Binding-site contacts:
Ligand atom C1 contacts residue GLU133 of chain 9.A at 4.5 Å.
Ligand atom C4 contacts residue GLU133 of chain 9.A at 3.4 Å.
Ligand atom O5 contacts residue ASN24 of chain 9.A at 4.2 Å.
Ligand atom O5 contacts residue ASP23 of chain 9.A at 3.9 Å.
Ligand atom C3 contacts residue ASP23 of chain 9.A at 4.1 Å.
Ligand atom C3 contacts residue GLU133 of chain 9.A at 4.3 Å.
Ligand atom C2 contacts residue ASN25 of chain 9.A at 4.4 Å.
Ligand atom C4 contacts residue ASP23 of chain 9.A at 4.1 Å.
Ligand atom C3 contacts residue ASP125 of chain 9.C at 4.2 Å.
Ligand atom C4 contacts residue ARG124 of chain 9.C at 4.2 Å.
Ligand atom O6 contacts residue ASP125 of chain 9.C at 2.9 Å (salt-bridge).
Ligand atom C2 contacts residue ASP23 of chain 9.A at 4.2 Å.
Ligand atom O6 contacts residue GLU133 of chain 9.A at 4.2 Å.
Ligand atom C1 contacts residue ASP125 of chain 9.C at 4.5 Å.
Ligand atom C4 contacts residue PRO132 of chain 9.A at 4.0 Å (hydrophobic).

Sequence of chain 9.A:
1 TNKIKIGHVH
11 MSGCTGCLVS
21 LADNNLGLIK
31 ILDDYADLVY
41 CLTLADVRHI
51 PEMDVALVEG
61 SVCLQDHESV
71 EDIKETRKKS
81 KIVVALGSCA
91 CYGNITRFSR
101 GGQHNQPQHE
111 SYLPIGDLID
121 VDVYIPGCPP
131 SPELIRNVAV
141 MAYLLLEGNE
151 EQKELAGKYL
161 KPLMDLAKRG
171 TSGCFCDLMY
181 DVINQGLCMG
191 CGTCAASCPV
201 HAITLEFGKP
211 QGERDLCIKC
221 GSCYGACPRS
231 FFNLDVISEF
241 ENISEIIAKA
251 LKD

This small molecule binds to this protein.
Small molecule (SMILES): C[C@@H](O)[C@@H](C)O

Sequence of chain 9.C:
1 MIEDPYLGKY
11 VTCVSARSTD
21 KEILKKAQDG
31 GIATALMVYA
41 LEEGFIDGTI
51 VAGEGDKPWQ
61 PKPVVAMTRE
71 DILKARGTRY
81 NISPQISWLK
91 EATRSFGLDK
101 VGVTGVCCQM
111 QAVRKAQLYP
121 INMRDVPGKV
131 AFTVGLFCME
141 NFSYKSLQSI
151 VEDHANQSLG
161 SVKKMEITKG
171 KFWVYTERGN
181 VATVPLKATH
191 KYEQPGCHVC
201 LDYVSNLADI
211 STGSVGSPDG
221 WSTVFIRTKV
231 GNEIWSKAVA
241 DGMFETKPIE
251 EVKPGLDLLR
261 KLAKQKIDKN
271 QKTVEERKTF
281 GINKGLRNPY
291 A